Sequence of chain 1.D:
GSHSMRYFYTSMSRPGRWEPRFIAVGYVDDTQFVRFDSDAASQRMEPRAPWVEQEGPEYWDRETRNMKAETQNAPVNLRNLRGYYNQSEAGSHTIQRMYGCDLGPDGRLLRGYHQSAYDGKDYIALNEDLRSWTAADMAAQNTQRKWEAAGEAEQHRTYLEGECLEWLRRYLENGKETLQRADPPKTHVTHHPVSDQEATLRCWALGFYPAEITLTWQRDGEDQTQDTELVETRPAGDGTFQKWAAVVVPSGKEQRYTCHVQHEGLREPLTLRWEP

Binding-site contacts:
Ligand atom CE2 contacts residue GLU163 of chain 1.D at 3.1 Å.
Ligand atom CA contacts residue ASN77 of chain 1.D at 3.4 Å.
Ligand atom N contacts residue ASN77 of chain 1.D at 3.0 Å (h-bond).
Ligand atom OH contacts residue ARG62 of chain 1.D at 3.0 Å (salt-bridge).
Ligand atom OG1 contacts residue GLU63 of chain 1.D at 2.7 Å (salt-bridge).
Ligand atom CA contacts residue GLU152 of chain 1.D at 3.3 Å.
Ligand atom O contacts residue LYS146 of chain 1.D at 3.2 Å (salt-bridge).
Ligand atom O contacts residue THR143 of chain 1.D at 3.0 Å (h-bond).
Ligand atom O contacts residue TYR159 of chain 1.D at 2.5 Å (h-bond).
Ligand atom O contacts residue TYR7 of chain 1.D at 3.5 Å.
Ligand atom O contacts residue ASN66 of chain 1.D at 3.4 Å (h-bond).
Ligand atom O contacts residue ARG62 of chain 1.D at 2.3 Å (salt-bridge).
Ligand atom CG contacts residue TRP167 of chain 1.D at 3.5 Å (hydrophobic).
Ligand atom CD1 contacts residue GLU152 of chain 1.D at 3.5 Å.
Ligand atom C contacts residue TYR84 of chain 1.D at 3.5 Å (hydrophobic).
Ligand atom CB contacts residue LEU81 of chain 1.D at 3.4 Å (hydrophobic).
Ligand atom CA contacts residue TYR159 of chain 1.D at 3.5 Å (hydrophobic).
Ligand atom C contacts residue LYS146 of chain 1.D at 3.2 Å.
Ligand atom CG2 contacts residue TYR9 of chain 1.D at 3.1 Å (hydrophobic).
Ligand atom OH contacts residue ARG97 of chain 1.D at 3.3 Å.
Ligand atom N contacts residue TYR171 of chain 1.D at 2.8 Å (h-bond).
Ligand atom N contacts residue TYR7 of chain 1.D at 2.7 Å (h-bond).
Ligand atom CB contacts residue ASN77 of chain 1.D at 3.3 Å.
Ligand atom OG1 contacts residue ASN66 of chain 1.D at 2.6 Å (h-bond).
Ligand atom CG2 contacts residue TYR99 of chain 1.D at 3.2 Å (hydrophobic).
Ligand atom O contacts residue TYR84 of chain 1.D at 2.7 Å (h-bond).
Ligand atom OG1 contacts residue ARG62 of chain 1.D at 3.5 Å (salt-bridge).
Ligand atom OH contacts residue SER116 of chain 1.D at 2.8 Å (h-bond).
Ligand atom CD1 contacts residue ASN77 of chain 1.D at 3.3 Å.
Ligand atom OG contacts residue TYR99 of chain 1.D at 3.4 Å.
Ligand atom CD1 contacts residue GLU63 of chain 1.D at 3.3 Å.
Ligand atom N contacts residue TYR159 of chain 1.D at 3.3 Å.
Ligand atom NE contacts residue ASN73 of chain 1.D at 3.3 Å (h-bond).
Ligand atom CE2 contacts residue ARG62 of chain 1.D at 3.5 Å.
Ligand atom CB contacts residue ASN66 of chain 1.D at 3.5 Å.
Ligand atom CG1 contacts residue GLU152 of chain 1.D at 3.2 Å.
Ligand atom O contacts residue TRP147 of chain 1.D at 3.2 Å (h-bond).
Ligand atom CZ contacts residue ARG62 of chain 1.D at 3.2 Å.
Ligand atom N contacts residue GLU63 of chain 1.D at 3.1 Å (salt-bridge).
Ligand atom CE1 contacts residue ARG62 of chain 1.D at 3.3 Å.

This protein binds this small molecule.
Small molecule (SMILES): CC[C@H](C)[C@H](NC(=O)CNC(=O)[C@@H]1CCCN1C(=O)CN[C@]1(O)[C@H](O)[C@@H]1NC(=O)[C@@H](NC(=O)[C@@H](N)Cc1ccc(O)cc1)[C@@H](C)O)C(=O)N[C@@H](CCCN=C(N)N)C(=O)N[C@H](C=O)Cc1ccc(O)cc1